This small molecule binds to this protein.
Small molecule (SMILES): CC(C)[C@H](NC(=O)[C@H](CCCN=C(N)N)NC(=O)[C@@H](N)CCC(=O)O)C(=O)N[C@H](C=O)CCCCN

Sequence of chain 2.B:
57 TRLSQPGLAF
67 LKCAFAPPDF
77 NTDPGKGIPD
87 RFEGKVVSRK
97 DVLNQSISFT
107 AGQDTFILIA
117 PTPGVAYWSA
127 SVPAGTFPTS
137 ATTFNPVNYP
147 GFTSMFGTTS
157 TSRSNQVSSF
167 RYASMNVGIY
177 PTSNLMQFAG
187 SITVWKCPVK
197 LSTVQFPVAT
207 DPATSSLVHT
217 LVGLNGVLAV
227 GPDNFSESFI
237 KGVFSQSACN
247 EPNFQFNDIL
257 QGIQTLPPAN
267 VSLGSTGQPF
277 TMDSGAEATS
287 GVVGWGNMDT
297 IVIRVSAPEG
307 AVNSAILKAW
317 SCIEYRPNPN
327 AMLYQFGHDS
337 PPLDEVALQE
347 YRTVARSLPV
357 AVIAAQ

Binding-site contacts:
Ligand atom CG2 contacts residue PHE76 of chain 2.B at 3.8 Å (hydrophobic).